This protein binds this small molecule.
Small molecule (SMILES): CC(=O)N[C@@H]1[C@@H](O)[C@H](O)[C@@H](CO)O[C@H]1O

Sequence of chain 1.A:
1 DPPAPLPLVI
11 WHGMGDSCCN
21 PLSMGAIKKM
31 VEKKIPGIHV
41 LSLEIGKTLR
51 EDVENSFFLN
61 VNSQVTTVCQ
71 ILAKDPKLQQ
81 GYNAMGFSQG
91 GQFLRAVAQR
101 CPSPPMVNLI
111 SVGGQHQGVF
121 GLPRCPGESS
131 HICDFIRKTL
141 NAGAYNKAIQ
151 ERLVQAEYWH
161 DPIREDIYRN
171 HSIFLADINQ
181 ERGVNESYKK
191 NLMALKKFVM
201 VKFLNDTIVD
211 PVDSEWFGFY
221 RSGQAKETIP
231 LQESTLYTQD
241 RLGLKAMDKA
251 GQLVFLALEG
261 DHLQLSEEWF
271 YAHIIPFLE

Binding-site contacts:
Ligand atom C5 contacts residue ASN170 of chain 1.A at 3.1 Å.
Ligand atom N2 contacts residue ASN170 of chain 1.A at 2.6 Å (h-bond).
Ligand atom C4 contacts residue ASN170 of chain 1.A at 3.9 Å.
Ligand atom C2 contacts residue ASN170 of chain 1.A at 2.5 Å.
Ligand atom N2 contacts residue ASP166 of chain 1.A at 4.3 Å.
Ligand atom O7 contacts residue ASN170 of chain 1.A at 3.6 Å (h-bond).
Ligand atom O7 contacts residue HIS171 of chain 1.A at 3.7 Å.
Ligand atom C6 contacts residue ASN170 of chain 1.A at 4.3 Å.
Ligand atom C8 contacts residue ILE167 of chain 1.A at 3.6 Å (hydrophobic).
Ligand atom C7 contacts residue ASN170 of chain 1.A at 3.4 Å.
Ligand atom O5 contacts residue ASN170 of chain 1.A at 2.4 Å (h-bond).
Ligand atom C1 contacts residue ASN170 of chain 1.A at 1.4 Å.
Ligand atom O7 contacts residue ILE167 of chain 1.A at 4.5 Å.
Ligand atom C8 contacts residue ARG164 of chain 1.A at 3.0 Å.
Ligand atom C3 contacts residue ASN170 of chain 1.A at 3.5 Å.
Ligand atom C7 contacts residue ILE167 of chain 1.A at 4.3 Å (hydrophobic).
Ligand atom C7 contacts residue ARG164 of chain 1.A at 4.5 Å.